A small-molecule ligand and the protein it binds are described below.
Small molecule (SMILES): Nc1ncnc2c1ncn2[C@@H]1O[C@H](CO[P](=O)(O)O[C@@H]2[C@H](O)[C@@H](CO[P](=O)(O)O[C@@H]3[C@H](O)[C@@H](CO[P](=O)(O)O[P](=O)(O)OP(=O)(O)O)O[C@H]3n3cnc4c(N)ncnc43)O[C@H]2n2cnc3c(N)ncnc32)[C@@H](O)[C@H]1O

Sequence of chain 1.B:
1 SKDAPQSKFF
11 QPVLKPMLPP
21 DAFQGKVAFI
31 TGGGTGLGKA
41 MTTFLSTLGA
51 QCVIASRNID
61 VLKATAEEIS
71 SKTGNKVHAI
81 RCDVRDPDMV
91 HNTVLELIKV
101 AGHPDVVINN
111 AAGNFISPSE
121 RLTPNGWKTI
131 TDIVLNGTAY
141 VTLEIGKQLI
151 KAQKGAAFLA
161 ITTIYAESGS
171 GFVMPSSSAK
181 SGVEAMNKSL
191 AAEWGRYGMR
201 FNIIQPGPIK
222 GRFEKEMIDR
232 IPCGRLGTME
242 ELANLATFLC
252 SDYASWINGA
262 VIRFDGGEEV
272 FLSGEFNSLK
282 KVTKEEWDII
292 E

Binding-site contacts:
Ligand atom PCT contacts residue ALA112 of chain 1.B at 3.5 Å.
Ligand atom NBC contacts residue VAL84 of chain 1.B at 3.1 Å (h-bond).
Ligand atom NBC contacts residue ARG57 of chain 1.B at 3.7 Å.
Ligand atom CBY contacts residue ARG57 of chain 1.B at 3.5 Å.
Ligand atom PCV contacts residue SER56 of chain 1.B at 3.7 Å.
Ligand atom NAB contacts residue ASP83 of chain 1.B at 2.9 Å (salt-bridge).
Ligand atom OAG contacts residue ARG57 of chain 1.B at 3.0 Å (salt-bridge).
Ligand atom OBQ contacts residue SER56 of chain 1.B at 3.3 Å.
Ligand atom NAB contacts residue ILE133 of chain 1.B at 3.6 Å.
Ligand atom O4' contacts residue ASN58 of chain 1.B at 2.8 Å (h-bond).
Ligand atom OBO contacts residue ALA111 of chain 1.B at 3.4 Å.
Ligand atom NBC contacts residue ASP83 of chain 1.B at 3.5 Å.
Ligand atom OBP contacts residue ASN58 of chain 1.B at 3.4 Å.
Ligand atom OBK contacts residue ALA112 of chain 1.B at 3.1 Å (h-bond).
Ligand atom NBC contacts residue CYS82 of chain 1.B at 3.6 Å (h-bond).
Ligand atom OAN contacts residue THR35 of chain 1.B at 2.7 Å (h-bond).
Ligand atom OAG contacts residue SER56 of chain 1.B at 2.7 Å (h-bond).
Ligand atom OAQ contacts residue ARG57 of chain 1.B at 2.7 Å (salt-bridge).
Ligand atom CAW contacts residue ARG57 of chain 1.B at 3.5 Å.
Ligand atom NAC contacts residue ARG57 of chain 1.B at 3.3 Å.
Ligand atom OAK contacts residue THR35 of chain 1.B at 2.7 Å (h-bond).
Ligand atom C4' contacts residue ASN58 of chain 1.B at 3.5 Å.
Ligand atom OAG contacts residue ASN58 of chain 1.B at 2.9 Å (h-bond).
Ligand atom OAK contacts residue GLY32 of chain 1.B at 3.5 Å (h-bond).
Ligand atom OBO contacts residue ALA112 of chain 1.B at 3.4 Å (h-bond).
Ligand atom CCB contacts residue ALA111 of chain 1.B at 3.7 Å (hydrophobic).
Ligand atom OAM contacts residue ALA112 of chain 1.B at 3.4 Å (h-bond).
Ligand atom NBF contacts residue ALA111 of chain 1.B at 3.6 Å.
Ligand atom NBJ contacts residue ARG57 of chain 1.B at 3.5 Å (salt-bridge).
Ligand atom CAT contacts residue SER56 of chain 1.B at 3.6 Å.
Ligand atom CAW contacts residue ALA112 of chain 1.B at 3.2 Å (hydrophobic).
Ligand atom NBI contacts residue ILE133 of chain 1.B at 3.7 Å.
Ligand atom CAT contacts residue CYS82 of chain 1.B at 3.2 Å (hydrophobic).
Ligand atom CBV contacts residue ARG57 of chain 1.B at 3.7 Å.
Ligand atom NBI contacts residue ARG57 of chain 1.B at 3.2 Å (salt-bridge).
Ligand atom NBF contacts residue SER56 of chain 1.B at 3.5 Å.
Ligand atom NBG contacts residue ASN58 of chain 1.B at 3.1 Å (h-bond).
Ligand atom CAY contacts residue ALA112 of chain 1.B at 3.5 Å (hydrophobic).
Ligand atom NAB contacts residue ARG57 of chain 1.B at 3.6 Å.
Ligand atom CCF contacts residue THR35 of chain 1.B at 3.3 Å.